Sequence of chain 1.B:
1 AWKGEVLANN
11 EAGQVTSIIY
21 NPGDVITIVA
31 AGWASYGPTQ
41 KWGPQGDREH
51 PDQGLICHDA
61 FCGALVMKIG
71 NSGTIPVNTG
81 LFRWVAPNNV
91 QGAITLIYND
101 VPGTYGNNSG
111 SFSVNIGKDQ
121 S

This small molecule binds to this protein.
Small molecule (SMILES): OC[C@H]1O[C@@H](O)[C@H](O)[C@@H](O)[C@H]1O

Binding-site contacts:
Ligand atom O2 contacts residue ASN107 of chain 1.B at 3.0 Å (h-bond).
Ligand atom O6 contacts residue HIS50 of chain 1.B at 2.7 Å (h-bond).
Ligand atom C6 contacts residue HIS50 of chain 1.B at 3.5 Å.
Ligand atom O3 contacts residue CA1 of chain 1.J at 2.5 Å.
Ligand atom O4 contacts residue CA1 of chain 1.J at 2.5 Å.
Ligand atom C6 contacts residue ASP100 of chain 1.B at 3.5 Å.
Ligand atom C1 contacts residue GLA1 of chain 1.K at 0.0 Å.
Ligand atom O3 contacts residue TYR36 of chain 1.B at 3.4 Å (h-bond).
Ligand atom C2 contacts residue TYR36 of chain 1.B at 3.4 Å (hydrophobic).
Ligand atom O6 contacts residue GLN53 of chain 1.B at 2.7 Å (h-bond).
Ligand atom O4 contacts residue THR104 of chain 1.B at 3.4 Å (h-bond).
Ligand atom O3 contacts residue THR104 of chain 1.B at 3.4 Å (h-bond).
Ligand atom O1 contacts residue HIS50 of chain 1.B at 3.9 Å.
Ligand atom O5 contacts residue HIS50 of chain 1.B at 3.3 Å (h-bond).
Ligand atom C3 contacts residue GLA1 of chain 1.K at 0.0 Å.
Ligand atom C3 contacts residue CA1 of chain 1.J at 3.3 Å.
Ligand atom C4 contacts residue THR104 of chain 1.B at 3.4 Å.
Ligand atom C4 contacts residue CA1 of chain 1.J at 3.4 Å.
Ligand atom O3 contacts residue ASN107 of chain 1.B at 2.9 Å (h-bond).
Ligand atom O2 contacts residue GLA1 of chain 1.K at 0.0 Å (h-bond).
Ligand atom O5 contacts residue TYR36 of chain 1.B at 3.5 Å.
Ligand atom C6 contacts residue GLN53 of chain 1.B at 3.6 Å.
Ligand atom O4 contacts residue GLA1 of chain 1.K at 0.0 Å (h-bond).
Ligand atom O4 contacts residue ASP100 of chain 1.B at 2.6 Å (salt-bridge).
Ligand atom C5 contacts residue GLA1 of chain 1.K at 0.0 Å.
Ligand atom C3 contacts residue TYR36 of chain 1.B at 3.7 Å (hydrophobic).
Ligand atom C2 contacts residue ASN107 of chain 1.B at 3.8 Å.
Ligand atom C2 contacts residue GLA1 of chain 1.K at 0.0 Å.
Ligand atom C4 contacts residue GLA1 of chain 1.K at 0.0 Å.
Ligand atom O3 contacts residue GLA1 of chain 1.K at 0.0 Å (h-bond).
Ligand atom C6 contacts residue GLA1 of chain 1.K at 0.0 Å.
Ligand atom O5 contacts residue GLA1 of chain 1.K at 0.0 Å (h-bond).
Ligand atom O1 contacts residue TYR36 of chain 1.B at 3.6 Å.
Ligand atom O1 contacts residue GLA1 of chain 1.K at 1.4 Å.
Ligand atom C2 contacts residue CA1 of chain 1.J at 3.9 Å.
Ligand atom C5 contacts residue GLN53 of chain 1.B at 3.7 Å.
Ligand atom C6 contacts residue VAL101 of chain 1.B at 3.8 Å (hydrophobic).
Ligand atom O6 contacts residue GLA1 of chain 1.K at 0.0 Å (h-bond).
Ligand atom C4 contacts residue ASP100 of chain 1.B at 3.5 Å.
Ligand atom O4 contacts residue TYR36 of chain 1.B at 3.0 Å (h-bond).